Sequence of chain 23.B:
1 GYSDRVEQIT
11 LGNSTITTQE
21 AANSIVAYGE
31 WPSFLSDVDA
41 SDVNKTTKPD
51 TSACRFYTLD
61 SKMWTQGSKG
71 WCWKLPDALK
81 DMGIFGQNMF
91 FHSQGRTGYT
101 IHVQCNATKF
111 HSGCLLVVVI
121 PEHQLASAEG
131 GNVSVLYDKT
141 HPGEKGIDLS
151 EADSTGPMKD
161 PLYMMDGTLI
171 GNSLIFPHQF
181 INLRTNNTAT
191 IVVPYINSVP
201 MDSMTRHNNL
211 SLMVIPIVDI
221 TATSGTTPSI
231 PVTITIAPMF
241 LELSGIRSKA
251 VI

Sequence of chain 23.C:
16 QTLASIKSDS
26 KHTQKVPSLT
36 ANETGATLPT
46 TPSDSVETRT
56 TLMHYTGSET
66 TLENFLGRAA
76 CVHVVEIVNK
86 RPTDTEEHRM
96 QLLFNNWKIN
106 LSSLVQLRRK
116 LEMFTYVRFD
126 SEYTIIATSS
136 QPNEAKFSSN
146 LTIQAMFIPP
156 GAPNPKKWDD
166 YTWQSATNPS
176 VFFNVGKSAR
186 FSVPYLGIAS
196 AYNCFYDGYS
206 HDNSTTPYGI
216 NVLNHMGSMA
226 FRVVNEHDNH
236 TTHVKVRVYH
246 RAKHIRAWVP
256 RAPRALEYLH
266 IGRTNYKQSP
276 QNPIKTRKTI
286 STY

Binding-site contacts:
Ligand atom C15 contacts residue SER198 of chain 23.B at 3.6 Å.
Ligand atom C17 contacts residue ASN198 of chain 23.C at 3.7 Å.
Ligand atom F2 contacts residue TYR128 of chain 23.C at 3.4 Å.
Ligand atom C3 contacts residue TYR197 of chain 23.C at 3.8 Å (hydrophobic).
Ligand atom C2 contacts residue MET221 of chain 23.C at 3.8 Å (hydrophobic).
Ligand atom C15 contacts residue ASN198 of chain 23.C at 2.5 Å.
Ligand atom F3 contacts residue LEU106 of chain 23.C at 3.5 Å.
Ligand atom N5 contacts residue ASN198 of chain 23.C at 3.0 Å (h-bond).
Ligand atom N2 contacts residue ASN198 of chain 23.C at 3.3 Å (h-bond).
Ligand atom C4 contacts residue ASN105 of chain 23.C at 3.4 Å.
Ligand atom C6 contacts residue ILE104 of chain 23.C at 3.3 Å (hydrophobic).
Ligand atom C13 contacts residue ASN198 of chain 23.C at 2.6 Å.
Ligand atom N5 contacts residue TYR197 of chain 23.C at 3.8 Å.
Ligand atom F1 contacts residue SER126 of chain 23.C at 3.6 Å.
Ligand atom C15 contacts residue LEU218 of chain 23.C at 3.8 Å (hydrophobic).
Ligand atom C13 contacts residue ALA196 of chain 23.C at 3.8 Å (hydrophobic).
Ligand atom C6 contacts residue MET221 of chain 23.C at 3.8 Å (hydrophobic).
Ligand atom C14 contacts residue LEU218 of chain 23.C at 3.5 Å (hydrophobic).
Ligand atom C18 contacts residue ILE104 of chain 23.C at 3.9 Å (hydrophobic).
Ligand atom C1 contacts residue TYR197 of chain 23.C at 3.8 Å (hydrophobic).
Ligand atom N6 contacts residue MET221 of chain 23.C at 3.2 Å.
Ligand atom C11 contacts residue LEU218 of chain 23.C at 3.6 Å (hydrophobic).
Ligand atom C4 contacts residue MET221 of chain 23.C at 3.7 Å (hydrophobic).
Ligand atom F3 contacts residue TYR128 of chain 23.C at 3.4 Å.
Ligand atom F2 contacts residue MET221 of chain 23.C at 2.9 Å.
Ligand atom C10 contacts residue LEU218 of chain 23.C at 3.4 Å (hydrophobic).
Ligand atom N4 contacts residue LEU218 of chain 23.C at 3.0 Å (h-bond).
Ligand atom N1 contacts residue ASN219 of chain 23.C at 3.9 Å.
Ligand atom C15 contacts residue ALA194 of chain 23.C at 3.5 Å (hydrophobic).
Ligand atom N6 contacts residue ASN219 of chain 23.C at 3.5 Å.
Ligand atom C9 contacts residue ASN198 of chain 23.C at 3.1 Å.
Ligand atom F2 contacts residue ILE104 of chain 23.C at 3.4 Å.
Ligand atom N6 contacts residue LEU218 of chain 23.C at 3.4 Å (h-bond).
Ligand atom C12 contacts residue LEU218 of chain 23.C at 3.6 Å (hydrophobic).
Ligand atom N3 contacts residue ASN198 of chain 23.C at 2.3 Å (h-bond).
Ligand atom C6 contacts residue ASN105 of chain 23.C at 3.6 Å.
Ligand atom N3 contacts residue TYR197 of chain 23.C at 3.9 Å.
Ligand atom C17 contacts residue ALA194 of chain 23.C at 3.6 Å (hydrophobic).
Ligand atom C13 contacts residue LEU218 of chain 23.C at 3.6 Å (hydrophobic).
Ligand atom F3 contacts residue ILE104 of chain 23.C at 3.7 Å.

The protein below binds the small molecule below.
Small molecule (SMILES): Nc1nc(-c2ccccc2)nc2[nH]nc(Nc3ccc(C(F)(F)F)cc3)c12

Sequence of chain 5.D:
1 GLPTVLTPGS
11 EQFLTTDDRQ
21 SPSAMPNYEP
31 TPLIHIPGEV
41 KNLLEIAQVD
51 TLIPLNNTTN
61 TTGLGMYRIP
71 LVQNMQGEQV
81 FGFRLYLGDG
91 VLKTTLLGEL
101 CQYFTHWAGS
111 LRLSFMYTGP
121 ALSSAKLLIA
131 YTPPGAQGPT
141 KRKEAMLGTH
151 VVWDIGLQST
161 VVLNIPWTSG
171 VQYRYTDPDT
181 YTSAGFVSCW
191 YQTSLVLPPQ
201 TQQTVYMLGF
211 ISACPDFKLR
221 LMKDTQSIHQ